Sequence of chain 1.D:
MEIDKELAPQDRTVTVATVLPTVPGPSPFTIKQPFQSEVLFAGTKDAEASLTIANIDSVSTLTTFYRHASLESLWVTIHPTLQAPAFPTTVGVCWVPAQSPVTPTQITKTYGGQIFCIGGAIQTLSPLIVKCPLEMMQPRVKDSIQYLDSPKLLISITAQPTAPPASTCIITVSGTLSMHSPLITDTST

Binding-site contacts:
Ligand atom C1' contacts residue ARG12 of chain 1.D at 3.9 Å.
Ligand atom C2 contacts residue ARG12 of chain 1.D at 4.5 Å.
Ligand atom P contacts residue TYR111 of chain 1.D at 4.5 Å.
Ligand atom OP1 contacts residue VAL14 of chain 1.D at 3.4 Å.
Ligand atom O5' contacts residue ARG12 of chain 1.D at 4.1 Å.
Ligand atom O2' contacts residue THR13 of chain 1.D at 3.7 Å.
Ligand atom OP1 contacts residue TYR111 of chain 1.D at 3.6 Å (h-bond).
Ligand atom O2 contacts residue ARG12 of chain 1.D at 3.6 Å.
Ligand atom O5' contacts residue TYR111 of chain 1.D at 4.4 Å.
Ligand atom O2' contacts residue ARG12 of chain 1.D at 3.6 Å.
Ligand atom O4' contacts residue ARG12 of chain 1.D at 4.0 Å.
Ligand atom O3' contacts residue THR13 of chain 1.D at 4.4 Å.
Ligand atom O2' contacts residue ASP11 of chain 1.D at 3.5 Å.
Ligand atom C4' contacts residue ARG12 of chain 1.D at 3.6 Å.
Ligand atom O2' contacts residue VAL14 of chain 1.D at 4.3 Å.
Ligand atom C5' contacts residue ARG12 of chain 1.D at 4.3 Å.
Ligand atom O2' contacts residue TYR111 of chain 1.D at 4.3 Å.

The protein below binds the small molecule below.
Small molecule (SMILES): Nc1ccn([C@@H]2O[C@H](CO[P](=O)(O)O[C@H]3[C@@H](O)[C@H](n4ccc(N)nc4=O)O[C@@H]3CO[P](=O)(O)O[C@H]3[C@@H](O)[C@H](n4ccc(N)nc4=O)O[C@@H]3CO)[C@@H](O)[C@H]2O)c(=O)n1